Binding-site contacts:
Ligand atom OAH contacts residue TYR170 of chain 1.D at 3.1 Å.
Ligand atom PBL contacts residue THR320 of chain 1.D at 3.8 Å.
Ligand atom CBD contacts residue ASP199 of chain 1.D at 3.5 Å.
Ligand atom CAV contacts residue ARG277 of chain 1.D at 3.7 Å.
Ligand atom OAB contacts residue LEU172 of chain 1.D at 3.8 Å.
Ligand atom OAP contacts residue LEU172 of chain 1.D at 2.9 Å (h-bond).
Ligand atom OAN contacts residue ARG280 of chain 1.D at 2.6 Å (salt-bridge).
Ligand atom OAB contacts residue PRO149 of chain 1.D at 3.7 Å.
Ligand atom CAV contacts residue TYR170 of chain 1.D at 3.6 Å (hydrophobic).
Ligand atom OBA contacts residue ARG277 of chain 1.D at 3.8 Å.
Ligand atom OAH contacts residue ARG280 of chain 1.D at 3.4 Å.
Ligand atom OAK contacts residue GLN200 of chain 1.D at 3.5 Å (h-bond).
Ligand atom CAT contacts residue SER173 of chain 1.D at 3.7 Å.
Ligand atom CAT contacts residue ASP199 of chain 1.D at 3.1 Å.
Ligand atom CBH contacts residue HIS281 of chain 1.D at 3.8 Å.
Ligand atom CBI contacts residue ASP199 of chain 1.D at 3.5 Å.
Ligand atom OAF contacts residue ARG277 of chain 1.D at 3.4 Å (salt-bridge).
Ligand atom OAH contacts residue HIS281 of chain 1.D at 3.4 Å (h-bond).
Ligand atom OAQ contacts residue LYS150 of chain 1.D at 2.8 Å (salt-bridge).
Ligand atom OAQ contacts residue PRO149 of chain 1.D at 3.7 Å.
Ligand atom OAP contacts residue ARG277 of chain 1.D at 3.2 Å (salt-bridge).
Ligand atom OAX contacts residue TYR170 of chain 1.D at 3.3 Å (h-bond).
Ligand atom OAL contacts residue ALA151 of chain 1.D at 3.4 Å.
Ligand atom OAK contacts residue ASP199 of chain 1.D at 3.0 Å (salt-bridge).
Ligand atom PBL contacts residue TYR170 of chain 1.D at 3.7 Å.
Ligand atom PBL contacts residue ARG280 of chain 1.D at 3.7 Å.
Ligand atom OAP contacts residue SER173 of chain 1.D at 3.5 Å (h-bond).
Ligand atom OAN contacts residue THR320 of chain 1.D at 2.6 Å (h-bond).
Ligand atom CAU contacts residue TYR170 of chain 1.D at 3.5 Å (hydrophobic).
Ligand atom OAO contacts residue TYR170 of chain 1.D at 3.0 Å (h-bond).
Ligand atom OAM contacts residue SER147 of chain 1.D at 3.2 Å (h-bond).
Ligand atom OAQ contacts residue ALA151 of chain 1.D at 2.8 Å (h-bond).
Ligand atom OAJ contacts residue HIS281 of chain 1.D at 3.8 Å.
Ligand atom OAX contacts residue ARG280 of chain 1.D at 3.4 Å (salt-bridge).
Ligand atom OAO contacts residue LYS273 of chain 1.D at 2.5 Å (salt-bridge).
Ligand atom OAJ contacts residue TYR170 of chain 1.D at 3.0 Å (h-bond).
Ligand atom OAF contacts residue GLN200 of chain 1.D at 3.5 Å (h-bond).
Ligand atom CBD contacts residue GLN200 of chain 1.D at 3.8 Å.
Ligand atom CAS contacts residue ARG280 of chain 1.D at 3.1 Å.
Ligand atom OAN contacts residue THR276 of chain 1.D at 3.5 Å.

Sequence of chain 1.D:
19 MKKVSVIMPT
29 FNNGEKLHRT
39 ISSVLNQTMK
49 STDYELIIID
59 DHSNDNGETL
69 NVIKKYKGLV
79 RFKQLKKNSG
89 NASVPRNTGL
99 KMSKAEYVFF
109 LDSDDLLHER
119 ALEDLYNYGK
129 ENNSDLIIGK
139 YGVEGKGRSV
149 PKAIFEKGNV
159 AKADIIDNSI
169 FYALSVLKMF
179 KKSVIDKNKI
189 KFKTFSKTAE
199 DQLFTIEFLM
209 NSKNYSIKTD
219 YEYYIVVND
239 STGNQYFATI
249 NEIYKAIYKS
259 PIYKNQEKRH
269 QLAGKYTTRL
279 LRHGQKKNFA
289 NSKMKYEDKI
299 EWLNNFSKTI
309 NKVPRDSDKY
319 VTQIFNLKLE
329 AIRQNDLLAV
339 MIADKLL

The protein below binds the small molecule below.
Small molecule (SMILES): O=P(O)(O)OC[C@H](O)[C@H](O)[C@H](O)COP(=O)(O)OC[C@H](O)[C@H](O)[C@H](O)COP(=O)(O)OC[C@@H](O)[C@@H](O)[C@@H](O)CO